Sequence of chain 1.C:
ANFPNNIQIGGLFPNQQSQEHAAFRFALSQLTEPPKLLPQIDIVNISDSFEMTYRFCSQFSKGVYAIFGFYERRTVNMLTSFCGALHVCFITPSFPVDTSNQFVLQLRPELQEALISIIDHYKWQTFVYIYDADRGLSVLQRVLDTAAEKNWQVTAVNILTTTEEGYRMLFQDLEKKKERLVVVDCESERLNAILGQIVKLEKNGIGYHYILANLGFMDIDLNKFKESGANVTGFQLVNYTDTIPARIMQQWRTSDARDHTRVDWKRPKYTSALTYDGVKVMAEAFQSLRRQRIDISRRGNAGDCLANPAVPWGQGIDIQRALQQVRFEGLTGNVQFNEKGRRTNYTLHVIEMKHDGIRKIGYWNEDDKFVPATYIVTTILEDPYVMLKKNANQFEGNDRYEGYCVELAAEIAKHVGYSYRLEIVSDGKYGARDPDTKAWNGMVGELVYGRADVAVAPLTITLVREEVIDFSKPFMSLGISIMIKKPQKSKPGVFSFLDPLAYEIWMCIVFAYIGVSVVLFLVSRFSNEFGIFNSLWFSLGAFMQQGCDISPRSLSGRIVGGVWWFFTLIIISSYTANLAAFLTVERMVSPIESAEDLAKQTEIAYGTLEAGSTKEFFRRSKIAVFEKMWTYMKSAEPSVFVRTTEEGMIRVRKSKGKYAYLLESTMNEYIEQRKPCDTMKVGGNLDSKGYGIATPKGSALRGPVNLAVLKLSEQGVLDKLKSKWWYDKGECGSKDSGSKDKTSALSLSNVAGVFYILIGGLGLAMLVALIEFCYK

Binding-site contacts:
Ligand atom C2 contacts residue ASN363 of chain 1.C at 2.5 Å.
Ligand atom C1 contacts residue ASN363 of chain 1.C at 1.4 Å.
Ligand atom O6 contacts residue ARG345 of chain 1.C at 4.5 Å.
Ligand atom C4 contacts residue ASN363 of chain 1.C at 4.2 Å.
Ligand atom O5 contacts residue ASN363 of chain 1.C at 2.4 Å (h-bond).
Ligand atom C3 contacts residue ASN363 of chain 1.C at 3.8 Å.
Ligand atom C5 contacts residue ASN363 of chain 1.C at 3.7 Å.
Ligand atom C8 contacts residue ASN363 of chain 1.C at 4.1 Å.
Ligand atom C8 contacts residue GLN354 of chain 1.C at 3.3 Å.
Ligand atom N2 contacts residue THR362 of chain 1.C at 4.2 Å.
Ligand atom O7 contacts residue THR362 of chain 1.C at 3.0 Å (h-bond).
Ligand atom O6 contacts residue ASN352 of chain 1.C at 4.4 Å.
Ligand atom N2 contacts residue ASN363 of chain 1.C at 2.9 Å (h-bond).
Ligand atom C7 contacts residue GLN354 of chain 1.C at 4.4 Å.
Ligand atom C8 contacts residue THR362 of chain 1.C at 4.3 Å.
Ligand atom O5 contacts residue ASN352 of chain 1.C at 4.0 Å.
Ligand atom C7 contacts residue ASN363 of chain 1.C at 3.7 Å.
Ligand atom C2 contacts residue GLN354 of chain 1.C at 4.5 Å.
Ligand atom C1 contacts residue ASN352 of chain 1.C at 4.5 Å.
Ligand atom C7 contacts residue THR362 of chain 1.C at 3.5 Å.

The protein below binds the small molecule below.
Small molecule (SMILES): CC(=O)N[C@@H]1[C@@H](O)[C@H](O)[C@@H](CO)O[C@H]1O